Binding-site contacts:
Ligand atom OAB contacts residue ILE43 of chain 1.D at 3.9 Å.
Ligand atom NAN contacts residue ASP185 of chain 1.D at 3.7 Å.
Ligand atom CAE contacts residue ALA64 of chain 1.D at 3.6 Å (hydrophobic).
Ligand atom CAC contacts residue LEU119 of chain 1.D at 4.0 Å (hydrophobic).
Ligand atom CAE contacts residue LEU172 of chain 1.D at 4.0 Å (hydrophobic).
Ligand atom CAM contacts residue LYS66 of chain 1.D at 4.0 Å.
Ligand atom CAO contacts residue LYS66 of chain 1.D at 3.2 Å.
Ligand atom CAA contacts residue LEU119 of chain 1.D at 3.9 Å (hydrophobic).
Ligand atom CAD contacts residue LEU172 of chain 1.D at 3.8 Å (hydrophobic).
Ligand atom CAO contacts residue ASP185 of chain 1.D at 3.2 Å.
Ligand atom NAN contacts residue LYS66 of chain 1.D at 3.2 Å (salt-bridge).
Ligand atom CAE contacts residue GLU117 of chain 1.D at 3.1 Å.
Ligand atom CAA contacts residue ILE43 of chain 1.D at 3.9 Å (hydrophobic).
Ligand atom CAD contacts residue ALA64 of chain 1.D at 3.9 Å (hydrophobic).
Ligand atom OAB contacts residue SER120 of chain 1.D at 3.6 Å.
Ligand atom OAT contacts residue ASP185 of chain 1.D at 3.9 Å.
Ligand atom CAJ contacts residue LEU172 of chain 1.D at 3.7 Å (hydrophobic).
Ligand atom NAQ contacts residue ASP185 of chain 1.D at 3.3 Å (salt-bridge).
Ligand atom NAQ contacts residue PHE48 of chain 1.D at 3.1 Å.
Ligand atom CAF contacts residue LEU172 of chain 1.D at 3.9 Å (hydrophobic).
Ligand atom CAD contacts residue GLU117 of chain 1.D at 3.5 Å.
Ligand atom CAF contacts residue ALA64 of chain 1.D at 3.8 Å (hydrophobic).
Ligand atom CAP contacts residue PHE48 of chain 1.D at 3.7 Å (hydrophobic).
Ligand atom CAC contacts residue LEU172 of chain 1.D at 3.6 Å (hydrophobic).
Ligand atom CAA contacts residue SER120 of chain 1.D at 3.2 Å.
Ligand atom CAK contacts residue LEU172 of chain 1.D at 3.6 Å (hydrophobic).
Ligand atom OAT contacts residue PHE48 of chain 1.D at 3.9 Å.
Ligand atom CAS contacts residue ASP185 of chain 1.D at 3.4 Å.
Ligand atom CAP contacts residue ASP185 of chain 1.D at 3.5 Å.
Ligand atom CAK contacts residue ILE43 of chain 1.D at 3.9 Å (hydrophobic).
Ligand atom CAD contacts residue LEU119 of chain 1.D at 3.1 Å (hydrophobic).
Ligand atom OAB contacts residue MET118 of chain 1.D at 3.6 Å.
Ligand atom CAO contacts residue PHE48 of chain 1.D at 4.0 Å (hydrophobic).
Ligand atom CAR contacts residue ASP185 of chain 1.D at 3.3 Å.
Ligand atom CAE contacts residue LEU119 of chain 1.D at 4.0 Å (hydrophobic).
Ligand atom CAD contacts residue MET118 of chain 1.D at 3.9 Å (hydrophobic).
Ligand atom OAB contacts residue LEU119 of chain 1.D at 3.2 Å (h-bond).
Ligand atom CAS contacts residue ASN170 of chain 1.D at 3.3 Å.
Ligand atom CAR contacts residue PHE48 of chain 1.D at 4.0 Å (hydrophobic).
Ligand atom CAU contacts residue VAL51 of chain 1.D at 3.9 Å (hydrophobic).

A protein and the small-molecule ligand that binds it are described below.
Small molecule (SMILES): COc1ccc2sc(-c3cncc(NC(C)=O)c3)nc2c1

Sequence of chain 1.D:
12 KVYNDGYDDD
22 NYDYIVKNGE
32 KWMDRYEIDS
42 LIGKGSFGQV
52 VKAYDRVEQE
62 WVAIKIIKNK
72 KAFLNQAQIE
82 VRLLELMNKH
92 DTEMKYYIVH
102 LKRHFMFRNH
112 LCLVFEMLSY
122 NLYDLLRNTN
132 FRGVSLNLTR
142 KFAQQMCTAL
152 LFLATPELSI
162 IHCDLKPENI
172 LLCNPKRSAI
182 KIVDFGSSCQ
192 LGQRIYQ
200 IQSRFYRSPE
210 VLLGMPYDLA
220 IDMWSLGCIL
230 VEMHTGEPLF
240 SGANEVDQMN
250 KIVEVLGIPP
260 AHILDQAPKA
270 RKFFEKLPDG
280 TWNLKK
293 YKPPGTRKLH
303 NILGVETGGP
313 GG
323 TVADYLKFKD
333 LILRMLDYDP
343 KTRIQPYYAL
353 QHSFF